Sequence of chain 1.D:
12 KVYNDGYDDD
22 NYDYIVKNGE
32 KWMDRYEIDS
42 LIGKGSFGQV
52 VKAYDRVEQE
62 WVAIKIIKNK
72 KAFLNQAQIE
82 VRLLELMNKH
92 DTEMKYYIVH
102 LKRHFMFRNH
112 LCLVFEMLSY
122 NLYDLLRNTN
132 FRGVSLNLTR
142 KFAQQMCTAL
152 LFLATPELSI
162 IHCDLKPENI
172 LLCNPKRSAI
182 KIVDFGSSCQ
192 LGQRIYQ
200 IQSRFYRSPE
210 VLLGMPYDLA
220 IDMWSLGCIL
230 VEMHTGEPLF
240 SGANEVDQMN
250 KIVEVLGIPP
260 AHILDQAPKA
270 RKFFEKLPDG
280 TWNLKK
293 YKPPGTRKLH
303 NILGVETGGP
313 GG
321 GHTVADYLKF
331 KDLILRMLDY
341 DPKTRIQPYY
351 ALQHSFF

Binding-site contacts:
Ligand atom CAP contacts residue ASN122 of chain 1.D at 3.4 Å.
Ligand atom CAW contacts residue PHE116 of chain 1.D at 3.8 Å (hydrophobic).
Ligand atom NAB contacts residue PHE116 of chain 1.D at 3.0 Å.
Ligand atom OAC contacts residue VAL184 of chain 1.D at 3.6 Å.
Ligand atom C2 contacts residue ILE43 of chain 1.D at 4.0 Å (hydrophobic).
Ligand atom C5 contacts residue ILE43 of chain 1.D at 3.9 Å (hydrophobic).
Ligand atom CAA contacts residue TYR121 of chain 1.D at 3.6 Å (hydrophobic).
Ligand atom N3 contacts residue LEU172 of chain 1.D at 3.7 Å.
Ligand atom C6 contacts residue MET118 of chain 1.D at 3.7 Å (hydrophobic).
Ligand atom C2 contacts residue ALA64 of chain 1.D at 3.9 Å (hydrophobic).
Ligand atom CAA contacts residue SER120 of chain 1.D at 3.5 Å.
Ligand atom NAS contacts residue GLU117 of chain 1.D at 3.9 Å.
Ligand atom C6 contacts residue LEU119 of chain 1.D at 3.3 Å (hydrophobic).
Ligand atom CAL contacts residue ASP125 of chain 1.D at 3.9 Å.
Ligand atom CAO contacts residue ILE43 of chain 1.D at 3.4 Å (hydrophobic).
Ligand atom CAF contacts residue GLU117 of chain 1.D at 4.0 Å.
Ligand atom N1 contacts residue MET118 of chain 1.D at 3.9 Å.
Ligand atom CAH contacts residue VAL184 of chain 1.D at 3.7 Å (hydrophobic).
Ligand atom CAN contacts residue LEU172 of chain 1.D at 3.7 Å (hydrophobic).
Ligand atom OAC contacts residue ASP185 of chain 1.D at 2.9 Å (salt-bridge).
Ligand atom CAF contacts residue PHE116 of chain 1.D at 3.9 Å (hydrophobic).
Ligand atom CAE contacts residue VAL51 of chain 1.D at 3.8 Å (hydrophobic).
Ligand atom CAE contacts residue ALA64 of chain 1.D at 3.5 Å (hydrophobic).
Ligand atom C6 contacts residue SER120 of chain 1.D at 3.9 Å.
Ligand atom CAF contacts residue VAL184 of chain 1.D at 4.0 Å (hydrophobic).
Ligand atom C4 contacts residue LEU172 of chain 1.D at 4.0 Å (hydrophobic).
Ligand atom CAG contacts residue VAL51 of chain 1.D at 3.9 Å (hydrophobic).
Ligand atom C4 contacts residue ILE43 of chain 1.D at 3.7 Å (hydrophobic).
Ligand atom CAH contacts residue PHE116 of chain 1.D at 3.8 Å (hydrophobic).
Ligand atom N3 contacts residue ILE43 of chain 1.D at 3.8 Å.
Ligand atom CAA contacts residue LEU119 of chain 1.D at 4.0 Å (hydrophobic).
Ligand atom NAS contacts residue ALA64 of chain 1.D at 3.2 Å.
Ligand atom CAT contacts residue PHE116 of chain 1.D at 3.7 Å (hydrophobic).
Ligand atom CBC contacts residue ILE43 of chain 1.D at 3.6 Å (hydrophobic).
Ligand atom CBB contacts residue ILE43 of chain 1.D at 3.4 Å (hydrophobic).
Ligand atom NAB contacts residue LYS66 of chain 1.D at 3.7 Å.
Ligand atom CAV contacts residue ALA64 of chain 1.D at 3.4 Å (hydrophobic).
Ligand atom CAL contacts residue ASN122 of chain 1.D at 3.6 Å.
Ligand atom C2 contacts residue LEU172 of chain 1.D at 3.8 Å (hydrophobic).
Ligand atom N1 contacts residue LEU119 of chain 1.D at 3.5 Å (h-bond).

The protein below binds the small molecule below.
Small molecule (SMILES): CN1C(=O)[C@H]2CCC[C@H]2N(C2CCCC2)c2nc(Nc3ccc(C(N)=O)cc3)ncc21